Sequence of chain 1.I:
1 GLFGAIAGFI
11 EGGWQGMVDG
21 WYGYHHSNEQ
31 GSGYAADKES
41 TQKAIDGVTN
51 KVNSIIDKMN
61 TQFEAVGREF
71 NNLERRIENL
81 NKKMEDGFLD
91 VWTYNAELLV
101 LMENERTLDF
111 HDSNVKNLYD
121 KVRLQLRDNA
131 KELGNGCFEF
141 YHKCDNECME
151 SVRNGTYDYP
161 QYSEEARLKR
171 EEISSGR

Binding-site contacts:
Ligand atom O6 contacts residue THR156 of chain 1.I at 4.4 Å.
Ligand atom C8 contacts residue ASN154 of chain 1.I at 3.9 Å.
Ligand atom C1 contacts residue ASN154 of chain 1.I at 1.4 Å.
Ligand atom C1 contacts residue THR156 of chain 1.I at 4.1 Å.
Ligand atom O5 contacts residue THR156 of chain 1.I at 3.5 Å (h-bond).
Ligand atom C5 contacts residue THR156 of chain 1.I at 4.0 Å.
Ligand atom C5 contacts residue ASN154 of chain 1.I at 3.7 Å.
Ligand atom O5 contacts residue ASN154 of chain 1.I at 2.4 Å (h-bond).
Ligand atom N2 contacts residue ASN154 of chain 1.I at 2.8 Å (h-bond).
Ligand atom O7 contacts residue ASN154 of chain 1.I at 3.1 Å (h-bond).
Ligand atom C2 contacts residue ASN154 of chain 1.I at 2.3 Å.
Ligand atom C4 contacts residue ASN154 of chain 1.I at 4.2 Å.
Ligand atom C6 contacts residue THR156 of chain 1.I at 3.9 Å.
Ligand atom C7 contacts residue ASN154 of chain 1.I at 3.1 Å.
Ligand atom C3 contacts residue ASN154 of chain 1.I at 3.7 Å.

This small molecule binds to this protein.
Small molecule (SMILES): CC(=O)N[C@@H]1[C@@H](O)[C@H](O)[C@@H](CO)O[C@H]1O